Sequence of chain 2.B:
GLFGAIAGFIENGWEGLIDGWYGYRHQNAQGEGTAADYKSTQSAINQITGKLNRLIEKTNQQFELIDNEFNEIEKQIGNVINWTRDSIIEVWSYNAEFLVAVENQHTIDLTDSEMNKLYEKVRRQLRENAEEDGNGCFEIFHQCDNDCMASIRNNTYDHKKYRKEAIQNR

A protein and the small-molecule ligand that binds it are described below.
Small molecule (SMILES): CC(=O)N[C@@H]1[C@@H](O)[C@H](O)[C@@H](CO)O[C@H]1O

Sequence of chain 2.A:
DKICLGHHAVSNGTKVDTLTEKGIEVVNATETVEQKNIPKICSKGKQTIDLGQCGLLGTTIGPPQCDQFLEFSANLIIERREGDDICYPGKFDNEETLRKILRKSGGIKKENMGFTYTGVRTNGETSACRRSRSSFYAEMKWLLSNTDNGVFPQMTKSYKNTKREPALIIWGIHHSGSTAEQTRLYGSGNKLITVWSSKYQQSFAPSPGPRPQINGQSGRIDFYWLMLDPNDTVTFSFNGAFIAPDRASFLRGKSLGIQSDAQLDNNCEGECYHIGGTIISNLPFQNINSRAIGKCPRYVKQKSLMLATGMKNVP

Binding-site contacts:
Ligand atom N2 contacts residue LYS75 of chain 2.B at 4.0 Å.
Ligand atom C4 contacts residue ASN82 of chain 2.B at 4.5 Å.
Ligand atom O6 contacts residue ARG85 of chain 2.B at 4.5 Å.
Ligand atom C7 contacts residue LYS75 of chain 2.B at 3.3 Å.
Ligand atom C8 contacts residue ILE73 of chain 2.B at 4.5 Å (hydrophobic).
Ligand atom C7 contacts residue GLY78 of chain 2.B at 4.5 Å.
Ligand atom O3 contacts residue GLU72 of chain 2.B at 4.2 Å.
Ligand atom O7 contacts residue ASN82 of chain 2.B at 3.6 Å.
Ligand atom C7 contacts residue ASN79 of chain 2.B at 4.3 Å.
Ligand atom C8 contacts residue GLY78 of chain 2.B at 3.9 Å.
Ligand atom O3 contacts residue LYS75 of chain 2.B at 4.2 Å.
Ligand atom C5 contacts residue ASN82 of chain 2.B at 3.7 Å.
Ligand atom C1 contacts residue ASN82 of chain 2.B at 1.5 Å.
Ligand atom O5 contacts residue ASN82 of chain 2.B at 2.5 Å (h-bond).
Ligand atom C8 contacts residue GLU72 of chain 2.B at 3.6 Å.
Ligand atom C7 contacts residue GLU72 of chain 2.B at 4.4 Å.
Ligand atom O7 contacts residue LYS75 of chain 2.B at 3.1 Å (salt-bridge).
Ligand atom O6 contacts residue ARG295 of chain 2.A at 4.0 Å.
Ligand atom C7 contacts residue ASN82 of chain 2.B at 3.6 Å.
Ligand atom C8 contacts residue LYS75 of chain 2.B at 3.5 Å.
Ligand atom C8 contacts residue ASN79 of chain 2.B at 4.2 Å.
Ligand atom N2 contacts residue ASN82 of chain 2.B at 3.1 Å (h-bond).
Ligand atom C3 contacts residue ASN82 of chain 2.B at 4.0 Å.
Ligand atom O7 contacts residue ASN79 of chain 2.B at 3.4 Å (h-bond).
Ligand atom C2 contacts residue ASN82 of chain 2.B at 2.6 Å.